A protein and the small-molecule ligand that binds it are described below.
Small molecule (SMILES): CC(=O)N[C@@H]1[C@@H](O)[C@H](O)[C@@H](CO)O[C@H]1O

Sequence of chain 1.C:
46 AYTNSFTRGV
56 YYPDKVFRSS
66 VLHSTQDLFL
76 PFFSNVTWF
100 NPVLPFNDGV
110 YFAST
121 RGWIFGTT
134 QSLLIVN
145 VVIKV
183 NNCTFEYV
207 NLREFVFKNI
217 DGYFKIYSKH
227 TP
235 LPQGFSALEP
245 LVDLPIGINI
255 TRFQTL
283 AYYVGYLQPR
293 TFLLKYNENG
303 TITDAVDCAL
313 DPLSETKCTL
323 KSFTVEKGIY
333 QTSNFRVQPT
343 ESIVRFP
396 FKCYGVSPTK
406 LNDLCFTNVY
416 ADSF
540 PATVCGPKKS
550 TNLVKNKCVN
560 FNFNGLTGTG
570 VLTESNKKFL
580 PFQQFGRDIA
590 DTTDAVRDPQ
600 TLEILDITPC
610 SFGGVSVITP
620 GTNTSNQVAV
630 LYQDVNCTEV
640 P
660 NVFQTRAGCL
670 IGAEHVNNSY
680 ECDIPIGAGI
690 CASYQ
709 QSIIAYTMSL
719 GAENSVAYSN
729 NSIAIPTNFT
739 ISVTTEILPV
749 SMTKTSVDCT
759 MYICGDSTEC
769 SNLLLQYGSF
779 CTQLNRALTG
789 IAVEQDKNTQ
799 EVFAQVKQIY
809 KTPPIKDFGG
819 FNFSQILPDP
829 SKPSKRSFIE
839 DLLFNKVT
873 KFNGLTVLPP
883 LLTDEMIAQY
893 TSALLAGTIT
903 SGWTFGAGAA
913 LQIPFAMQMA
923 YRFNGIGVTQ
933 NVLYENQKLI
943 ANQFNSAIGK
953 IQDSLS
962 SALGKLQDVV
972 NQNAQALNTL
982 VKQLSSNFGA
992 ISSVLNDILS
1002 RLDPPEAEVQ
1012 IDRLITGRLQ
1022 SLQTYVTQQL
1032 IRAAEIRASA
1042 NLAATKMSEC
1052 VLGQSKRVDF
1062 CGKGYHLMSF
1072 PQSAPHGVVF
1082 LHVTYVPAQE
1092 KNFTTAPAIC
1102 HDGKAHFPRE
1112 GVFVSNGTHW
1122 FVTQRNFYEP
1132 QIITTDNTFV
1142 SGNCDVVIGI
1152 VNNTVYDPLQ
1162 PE

Binding-site contacts:
Ligand atom C5 contacts residue ASN728 of chain 1.B at 3.7 Å.
Ligand atom C8 contacts residue GLY1150 of chain 1.B at 3.9 Å.
Ligand atom C8 contacts residue ASN728 of chain 1.B at 4.3 Å.
Ligand atom C2 contacts residue ASN728 of chain 1.B at 2.4 Å.
Ligand atom C7 contacts residue ASN728 of chain 1.B at 3.2 Å.
Ligand atom O7 contacts residue ASP815 of chain 1.C at 4.5 Å.
Ligand atom O5 contacts residue ASN728 of chain 1.B at 2.4 Å (h-bond).
Ligand atom N2 contacts residue ASN728 of chain 1.B at 2.8 Å (h-bond).
Ligand atom C1 contacts residue ASN728 of chain 1.B at 1.4 Å.
Ligand atom C8 contacts residue ILE1149 of chain 1.B at 4.4 Å (hydrophobic).
Ligand atom C4 contacts residue ASN728 of chain 1.B at 4.2 Å.
Ligand atom C3 contacts residue ASN728 of chain 1.B at 3.8 Å.
Ligand atom O7 contacts residue ASN728 of chain 1.B at 3.1 Å (h-bond).

Sequence of chain 1.B:
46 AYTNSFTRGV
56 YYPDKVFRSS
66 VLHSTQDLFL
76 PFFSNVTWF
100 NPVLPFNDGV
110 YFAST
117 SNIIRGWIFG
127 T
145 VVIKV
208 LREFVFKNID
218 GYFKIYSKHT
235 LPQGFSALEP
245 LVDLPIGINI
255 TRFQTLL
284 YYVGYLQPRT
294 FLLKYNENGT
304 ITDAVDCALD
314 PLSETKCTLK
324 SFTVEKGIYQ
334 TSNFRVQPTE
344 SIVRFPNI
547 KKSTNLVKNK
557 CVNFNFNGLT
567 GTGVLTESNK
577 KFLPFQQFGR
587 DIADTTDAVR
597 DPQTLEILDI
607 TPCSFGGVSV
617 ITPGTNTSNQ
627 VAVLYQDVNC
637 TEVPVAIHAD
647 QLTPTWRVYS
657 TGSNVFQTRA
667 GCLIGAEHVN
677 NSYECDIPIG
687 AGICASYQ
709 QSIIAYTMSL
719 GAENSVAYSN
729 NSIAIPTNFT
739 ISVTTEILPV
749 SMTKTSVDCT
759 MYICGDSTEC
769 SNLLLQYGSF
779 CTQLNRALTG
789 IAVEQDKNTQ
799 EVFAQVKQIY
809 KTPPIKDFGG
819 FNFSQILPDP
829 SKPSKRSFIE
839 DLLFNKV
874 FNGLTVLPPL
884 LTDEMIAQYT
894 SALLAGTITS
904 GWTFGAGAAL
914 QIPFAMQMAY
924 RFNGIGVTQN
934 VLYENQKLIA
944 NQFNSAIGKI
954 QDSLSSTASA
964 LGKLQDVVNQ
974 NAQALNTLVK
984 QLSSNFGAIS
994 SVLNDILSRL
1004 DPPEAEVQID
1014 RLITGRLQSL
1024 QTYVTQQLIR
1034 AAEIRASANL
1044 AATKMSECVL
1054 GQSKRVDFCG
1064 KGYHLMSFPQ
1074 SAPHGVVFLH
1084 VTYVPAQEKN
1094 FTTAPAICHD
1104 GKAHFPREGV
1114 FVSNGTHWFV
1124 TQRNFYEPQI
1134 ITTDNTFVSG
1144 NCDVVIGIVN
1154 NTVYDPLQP